Sequence of chain 1.A:
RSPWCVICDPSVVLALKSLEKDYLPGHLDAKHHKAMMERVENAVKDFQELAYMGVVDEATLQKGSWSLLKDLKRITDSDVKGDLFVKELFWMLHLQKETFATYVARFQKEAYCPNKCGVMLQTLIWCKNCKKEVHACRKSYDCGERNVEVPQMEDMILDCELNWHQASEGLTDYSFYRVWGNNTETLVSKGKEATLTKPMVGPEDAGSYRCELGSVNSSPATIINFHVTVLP

A protein and the small-molecule ligand that binds it are described below.
Small molecule (SMILES): CC(=O)N[C@@H]1[C@@H](O)[C@H](O)[C@@H](CO)O[C@H]1O

Binding-site contacts:
Ligand atom N2 contacts residue ASN187 of chain 1.A at 3.7 Å.
Ligand atom C6 contacts residue TRP185 of chain 1.A at 3.6 Å (hydrophobic).
Ligand atom O7 contacts residue ASN187 of chain 1.A at 4.3 Å.
Ligand atom O5 contacts residue TRP185 of chain 1.A at 3.6 Å.
Ligand atom O6 contacts residue TRP185 of chain 1.A at 4.4 Å.
Ligand atom C3 contacts residue ASN187 of chain 1.A at 3.9 Å.
Ligand atom C7 contacts residue ASN187 of chain 1.A at 4.3 Å.
Ligand atom O6 contacts residue ASN187 of chain 1.A at 4.2 Å.
Ligand atom N2 contacts residue THR189 of chain 1.A at 4.1 Å.
Ligand atom C2 contacts residue ASN187 of chain 1.A at 2.7 Å.
Ligand atom O5 contacts residue ASN187 of chain 1.A at 2.1 Å (h-bond).
Ligand atom C6 contacts residue ASN187 of chain 1.A at 4.4 Å.
Ligand atom O5 contacts residue THR189 of chain 1.A at 4.4 Å.
Ligand atom C1 contacts residue THR189 of chain 1.A at 3.7 Å.
Ligand atom C1 contacts residue ASN187 of chain 1.A at 1.4 Å.
Ligand atom C4 contacts residue ASN187 of chain 1.A at 4.0 Å.
Ligand atom C1 contacts residue TRP185 of chain 1.A at 4.4 Å (hydrophobic).
Ligand atom C5 contacts residue ASN187 of chain 1.A at 3.5 Å.
Ligand atom C5 contacts residue TRP185 of chain 1.A at 3.8 Å (hydrophobic).